Sequence of chain 4.A:
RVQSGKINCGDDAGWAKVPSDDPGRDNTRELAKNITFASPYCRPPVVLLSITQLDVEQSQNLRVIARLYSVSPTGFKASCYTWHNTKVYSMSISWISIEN

Binding-site contacts:
Ligand atom C4 contacts residue ASN34 of chain 4.A at 4.1 Å.
Ligand atom O5 contacts residue ASN34 of chain 4.A at 2.4 Å (h-bond).
Ligand atom C3 contacts residue ASN34 of chain 4.A at 3.7 Å.
Ligand atom N2 contacts residue ASN34 of chain 4.A at 2.9 Å (h-bond).
Ligand atom C7 contacts residue ASN34 of chain 4.A at 3.7 Å.
Ligand atom O6 contacts residue LYS77 of chain 4.A at 4.2 Å.
Ligand atom C1 contacts residue ASN34 of chain 4.A at 1.4 Å.
Ligand atom O7 contacts residue ASN34 of chain 4.A at 4.5 Å.
Ligand atom C5 contacts residue ASN34 of chain 4.A at 3.6 Å.
Ligand atom C8 contacts residue ASN34 of chain 4.A at 4.0 Å.
Ligand atom C2 contacts residue ASN34 of chain 4.A at 2.3 Å.

The protein below binds the small molecule below.
Small molecule (SMILES): CC(=O)N[C@@H]1[C@@H](O)[C@H](O)[C@@H](CO)O[C@H]1O